Sequence of chain 1.B:
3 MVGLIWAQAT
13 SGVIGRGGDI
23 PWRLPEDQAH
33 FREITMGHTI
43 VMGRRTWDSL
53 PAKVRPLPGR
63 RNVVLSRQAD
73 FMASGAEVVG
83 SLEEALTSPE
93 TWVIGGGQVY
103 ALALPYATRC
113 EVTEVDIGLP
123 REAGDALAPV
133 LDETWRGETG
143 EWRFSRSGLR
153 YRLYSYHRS

This small molecule binds to this protein.
Small molecule (SMILES): CS(=O)(=O)Nc1ccc(-c2nc(N)nc(N)c2C#CC2CC2)cc1

Binding-site contacts:
Ligand atom C06 contacts residue NDP1 of chain 1.H at 3.7 Å.
Ligand atom N04 contacts residue THR115 of chain 1.B at 3.5 Å (h-bond).
Ligand atom C09 contacts residue ASP29 of chain 1.B at 3.0 Å.
Ligand atom C01 contacts residue TRP8 of chain 1.B at 3.5 Å (hydrophobic).
Ligand atom C03 contacts residue NDP1 of chain 1.H at 3.7 Å.
Ligand atom N02 contacts residue ASP29 of chain 1.B at 2.7 Å (salt-bridge).
Ligand atom N01 contacts residue TRP8 of chain 1.B at 3.2 Å.
Ligand atom C04 contacts residue PHE33 of chain 1.B at 3.2 Å (hydrophobic).
Ligand atom C03 contacts residue PHE33 of chain 1.B at 3.4 Å (hydrophobic).
Ligand atom N03 contacts residue PHE33 of chain 1.B at 3.2 Å.
Ligand atom C12 contacts residue ILE22 of chain 1.B at 3.5 Å (hydrophobic).
Ligand atom N04 contacts residue ILE7 of chain 1.B at 3.7 Å.
Ligand atom C05 contacts residue NDP1 of chain 1.H at 3.6 Å.
Ligand atom C10 contacts residue GLN30 of chain 1.B at 3.8 Å.
Ligand atom C13 contacts residue ILE22 of chain 1.B at 3.6 Å (hydrophobic).
Ligand atom N03 contacts residue TYR102 of chain 1.B at 3.5 Å (h-bond).
Ligand atom N01 contacts residue PHE33 of chain 1.B at 3.4 Å.
Ligand atom N03 contacts residue ILE7 of chain 1.B at 2.9 Å (h-bond).
Ligand atom C05 contacts residue PHE33 of chain 1.B at 3.8 Å (hydrophobic).
Ligand atom C02 contacts residue ASP29 of chain 1.B at 3.3 Å.
Ligand atom C14 contacts residue ARG25 of chain 1.B at 3.5 Å.
Ligand atom C01 contacts residue PHE33 of chain 1.B at 3.7 Å (hydrophobic).
Ligand atom C04 contacts residue ILE7 of chain 1.B at 3.6 Å (hydrophobic).
Ligand atom N01 contacts residue NDP1 of chain 1.H at 3.7 Å.
Ligand atom N04 contacts residue ASP29 of chain 1.B at 3.0 Å (salt-bridge).
Ligand atom N03 contacts residue ILE96 of chain 1.B at 2.9 Å (h-bond).
Ligand atom N04 contacts residue TRP8 of chain 1.B at 3.2 Å.
Ligand atom C01 contacts residue ALA9 of chain 1.B at 3.5 Å (hydrophobic).
Ligand atom C01 contacts residue ASP29 of chain 1.B at 3.6 Å.
Ligand atom N01 contacts residue ILE7 of chain 1.B at 3.4 Å (h-bond).
Ligand atom O01 contacts residue LEU26 of chain 1.B at 3.6 Å.
Ligand atom C16 contacts residue ILE96 of chain 1.B at 3.5 Å (hydrophobic).
Ligand atom C02 contacts residue PHE33 of chain 1.B at 3.8 Å (hydrophobic).
Ligand atom O02 contacts residue TRP24 of chain 1.B at 3.1 Å (h-bond).
Ligand atom O02 contacts residue ARG25 of chain 1.B at 3.1 Å.
Ligand atom N04 contacts residue ALA9 of chain 1.B at 3.4 Å (h-bond).
Ligand atom C07 contacts residue ASP29 of chain 1.B at 3.2 Å.
Ligand atom C16 contacts residue THR48 of chain 1.B at 3.5 Å.
Ligand atom C04 contacts residue NDP1 of chain 1.H at 3.5 Å.
Ligand atom N01 contacts residue ALA9 of chain 1.B at 3.7 Å.